Sequence of chain 1.B:
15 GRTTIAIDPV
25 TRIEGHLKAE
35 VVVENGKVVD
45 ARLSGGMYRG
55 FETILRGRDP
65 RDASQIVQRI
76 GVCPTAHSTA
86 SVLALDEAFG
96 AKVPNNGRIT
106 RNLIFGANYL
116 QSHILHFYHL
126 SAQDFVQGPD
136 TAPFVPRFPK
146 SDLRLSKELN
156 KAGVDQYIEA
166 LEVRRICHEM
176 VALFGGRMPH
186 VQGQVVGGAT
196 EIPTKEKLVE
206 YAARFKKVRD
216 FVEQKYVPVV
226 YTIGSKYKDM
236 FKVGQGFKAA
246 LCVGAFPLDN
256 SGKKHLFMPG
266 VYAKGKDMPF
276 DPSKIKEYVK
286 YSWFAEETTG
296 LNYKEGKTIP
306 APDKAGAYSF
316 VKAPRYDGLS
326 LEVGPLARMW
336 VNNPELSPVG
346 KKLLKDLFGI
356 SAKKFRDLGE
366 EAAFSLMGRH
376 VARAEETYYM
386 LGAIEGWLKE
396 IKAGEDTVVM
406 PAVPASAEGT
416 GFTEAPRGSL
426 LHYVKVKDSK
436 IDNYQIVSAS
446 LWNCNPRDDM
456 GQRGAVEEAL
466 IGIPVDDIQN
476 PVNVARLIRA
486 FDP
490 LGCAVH

Binding-site contacts:
Ligand atom N1 contacts residue PSW489 of chain 1.B at 3.2 Å (h-bond).
Ligand atom O3 contacts residue ALA420 of chain 1.B at 3.3 Å.
Ligand atom N2 contacts residue PSW489 of chain 1.B at 4.1 Å.
Ligand atom C2 contacts residue CYS492 of chain 1.B at 4.1 Å (hydrophobic).
Ligand atom C3 contacts residue HIS82 of chain 1.B at 3.6 Å.
Ligand atom N1 contacts residue ARG422 of chain 1.B at 3.9 Å.
Ligand atom N2 contacts residue ALA420 of chain 1.B at 3.3 Å.
Ligand atom C2 contacts residue CYS78 of chain 1.B at 3.1 Å (hydrophobic).
Ligand atom O3 contacts residue CYS492 of chain 1.B at 3.9 Å.
Ligand atom C2 contacts residue NI1 of chain 1.J at 3.5 Å.
Ligand atom C3 contacts residue CYS78 of chain 1.B at 3.4 Å (hydrophobic).
Ligand atom N2 contacts residue PRO421 of chain 1.B at 3.4 Å.
Ligand atom N1 contacts residue CYS492 of chain 1.B at 3.3 Å.
Ligand atom O3 contacts residue LEU425 of chain 1.B at 3.4 Å.
Ligand atom C2 contacts residue ARG422 of chain 1.B at 3.8 Å.
Ligand atom C1 contacts residue CYS78 of chain 1.B at 4.0 Å (hydrophobic).
Ligand atom C1 contacts residue PSW489 of chain 1.B at 3.0 Å.
Ligand atom N1 contacts residue SER445 of chain 1.B at 2.7 Å (h-bond).
Ligand atom O3 contacts residue ALA444 of chain 1.B at 3.7 Å.
Ligand atom C3 contacts residue ALA420 of chain 1.B at 3.4 Å (hydrophobic).
Ligand atom C2 contacts residue ALA420 of chain 1.B at 3.4 Å (hydrophobic).
Ligand atom FE contacts residue CYS78 of chain 1.B at 2.3 Å.
Ligand atom C1 contacts residue SER445 of chain 1.B at 3.8 Å.
Ligand atom C1 contacts residue ARG422 of chain 1.B at 4.0 Å.
Ligand atom C2 contacts residue PSW489 of chain 1.B at 3.8 Å.
Ligand atom C1 contacts residue ALA444 of chain 1.B at 3.7 Å (hydrophobic).
Ligand atom C3 contacts residue CYS492 of chain 1.B at 3.1 Å (hydrophobic).
Ligand atom FE contacts residue CYS492 of chain 1.B at 2.3 Å.
Ligand atom FE contacts residue HIS82 of chain 1.B at 4.1 Å.
Ligand atom O3 contacts residue HIS82 of chain 1.B at 3.9 Å.
Ligand atom O3 contacts residue SER443 of chain 1.B at 4.0 Å.
Ligand atom FE contacts residue PSW489 of chain 1.B at 3.5 Å.
Ligand atom N1 contacts residue NI1 of chain 1.J at 4.1 Å.
Ligand atom C1 contacts residue CYS492 of chain 1.B at 2.9 Å (hydrophobic).
Ligand atom N1 contacts residue ALA444 of chain 1.B at 3.3 Å.
Ligand atom C3 contacts residue NI1 of chain 1.J at 4.2 Å.
Ligand atom N2 contacts residue ARG422 of chain 1.B at 2.9 Å (salt-bridge).
Ligand atom N2 contacts residue CYS78 of chain 1.B at 3.4 Å.
Ligand atom FE contacts residue NI1 of chain 1.J at 2.5 Å.
Ligand atom C1 contacts residue NI1 of chain 1.J at 3.3 Å.

The protein below binds the small molecule below.
Small molecule (SMILES): N#C[Fe](=C=O)C#N